Sequence of chain 1.C:
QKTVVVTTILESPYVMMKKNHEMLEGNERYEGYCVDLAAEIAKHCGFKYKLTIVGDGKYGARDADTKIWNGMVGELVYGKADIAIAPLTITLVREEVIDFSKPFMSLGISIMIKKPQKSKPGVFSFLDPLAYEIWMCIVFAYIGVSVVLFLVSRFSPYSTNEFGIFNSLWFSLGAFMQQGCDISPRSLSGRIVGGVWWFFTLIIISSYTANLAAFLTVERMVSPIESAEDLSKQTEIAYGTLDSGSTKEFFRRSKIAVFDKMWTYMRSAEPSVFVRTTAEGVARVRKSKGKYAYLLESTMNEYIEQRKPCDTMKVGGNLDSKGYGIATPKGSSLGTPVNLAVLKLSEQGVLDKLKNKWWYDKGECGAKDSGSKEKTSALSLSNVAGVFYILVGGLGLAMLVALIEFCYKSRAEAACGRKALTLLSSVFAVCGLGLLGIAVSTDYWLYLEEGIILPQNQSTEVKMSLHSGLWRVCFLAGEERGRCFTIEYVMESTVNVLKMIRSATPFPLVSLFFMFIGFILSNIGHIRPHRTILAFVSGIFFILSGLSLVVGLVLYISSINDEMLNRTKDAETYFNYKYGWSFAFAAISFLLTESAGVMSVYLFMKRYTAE

This small molecule binds to this protein.
Small molecule (SMILES): O=c1[nH]c2cc(C(F)(F)F)c(N3CCOCC3)cc2n(CP(=O)(O)O)c1=O

Binding-site contacts:
Ligand atom OAA contacts residue THR471 of chain 1.C at 3.4 Å (h-bond).
Ligand atom FAG contacts residue PRO469 of chain 1.C at 3.4 Å.
Ligand atom CAR contacts residue TYR441 of chain 1.C at 4.0 Å (hydrophobic).
Ligand atom OAB contacts residue ARG476 of chain 1.C at 3.3 Å (salt-bridge).
Ligand atom CAW contacts residue TYR441 of chain 1.C at 3.5 Å (hydrophobic).
Ligand atom CAL contacts residue THR677 of chain 1.C at 3.8 Å.
Ligand atom OAC contacts residue GLY644 of chain 1.C at 3.8 Å.
Ligand atom CAV contacts residue TYR441 of chain 1.C at 3.6 Å (hydrophobic).
Ligand atom OAC contacts residue SER645 of chain 1.C at 3.4 Å (h-bond).
Ligand atom OAB contacts residue TYR441 of chain 1.C at 4.0 Å.
Ligand atom NAP contacts residue PRO469 of chain 1.C at 3.0 Å (h-bond).
Ligand atom OAQ contacts residue THR677 of chain 1.C at 3.2 Å (h-bond).
Ligand atom CAJ contacts residue PRO469 of chain 1.C at 3.8 Å (hydrophobic).
Ligand atom OAE contacts residue SER645 of chain 1.C at 3.7 Å.
Ligand atom CAV contacts residue PRO469 of chain 1.C at 3.9 Å (hydrophobic).
Ligand atom CAU contacts residue TYR441 of chain 1.C at 3.6 Å (hydrophobic).
Ligand atom CAT contacts residue TYR441 of chain 1.C at 3.7 Å (hydrophobic).
Ligand atom OAA contacts residue ARG476 of chain 1.C at 3.0 Å (salt-bridge).
Ligand atom CAK contacts residue THR677 of chain 1.C at 3.9 Å.
Ligand atom FAG contacts residue TYR396 of chain 1.C at 3.8 Å.
Ligand atom NAP contacts residue TYR441 of chain 1.C at 3.8 Å.
Ligand atom CAM contacts residue GLU696 of chain 1.C at 3.7 Å.
Ligand atom CAJ contacts residue TYR723 of chain 1.C at 3.7 Å (hydrophobic).
Ligand atom OAA contacts residue TYR441 of chain 1.C at 3.9 Å.
Ligand atom CAI contacts residue TYR441 of chain 1.C at 3.9 Å (hydrophobic).
Ligand atom PBA contacts residue SER645 of chain 1.C at 3.6 Å.
Ligand atom NAP contacts residue THR471 of chain 1.C at 3.8 Å.
Ligand atom OAA contacts residue PRO469 of chain 1.C at 3.8 Å.
Ligand atom CAT contacts residue PRO469 of chain 1.C at 3.8 Å (hydrophobic).
Ligand atom FAH contacts residue TYR441 of chain 1.C at 3.8 Å.
Ligand atom FAF contacts residue MET699 of chain 1.C at 3.7 Å.
Ligand atom FAH contacts residue GLU393 of chain 1.C at 3.6 Å.
Ligand atom CAZ contacts residue TYR723 of chain 1.C at 4.0 Å (hydrophobic).
Ligand atom CAJ contacts residue TYR441 of chain 1.C at 3.5 Å (hydrophobic).
Ligand atom FAF contacts residue TYR723 of chain 1.C at 3.6 Å.
Ligand atom OAD contacts residue SER645 of chain 1.C at 2.9 Å (h-bond).
Ligand atom FAG contacts residue TYR723 of chain 1.C at 3.5 Å.
Ligand atom CAT contacts residue THR471 of chain 1.C at 3.7 Å.
Ligand atom NAY contacts residue TYR441 of chain 1.C at 3.6 Å.
Ligand atom CAS contacts residue TYR441 of chain 1.C at 3.6 Å (hydrophobic).